The small molecule below binds the protein below.
Small molecule (SMILES): CC(=O)N[C@@H]1[C@@H](O)[C@H](O)[C@@H](CO)O[C@H]1O

Sequence of chain 59.C:
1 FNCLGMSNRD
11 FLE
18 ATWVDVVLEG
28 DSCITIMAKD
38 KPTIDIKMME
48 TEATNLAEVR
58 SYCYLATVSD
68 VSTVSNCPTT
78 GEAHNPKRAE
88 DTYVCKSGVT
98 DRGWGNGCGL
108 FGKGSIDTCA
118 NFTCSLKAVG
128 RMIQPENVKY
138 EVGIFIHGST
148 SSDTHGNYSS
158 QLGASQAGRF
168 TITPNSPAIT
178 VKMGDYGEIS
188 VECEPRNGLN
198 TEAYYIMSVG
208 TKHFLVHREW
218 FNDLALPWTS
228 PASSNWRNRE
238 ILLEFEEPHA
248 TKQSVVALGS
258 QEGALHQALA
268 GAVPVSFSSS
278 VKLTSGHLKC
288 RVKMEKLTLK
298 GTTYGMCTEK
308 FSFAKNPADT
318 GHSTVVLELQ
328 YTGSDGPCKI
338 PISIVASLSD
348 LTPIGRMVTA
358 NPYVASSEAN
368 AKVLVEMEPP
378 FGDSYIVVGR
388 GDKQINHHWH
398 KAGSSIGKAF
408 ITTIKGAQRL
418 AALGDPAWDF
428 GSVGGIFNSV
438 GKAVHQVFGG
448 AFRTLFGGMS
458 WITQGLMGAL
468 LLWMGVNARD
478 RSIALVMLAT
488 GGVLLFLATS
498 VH

Binding-site contacts:
Ligand atom C7 contacts residue ASN118 of chain 59.C at 3.5 Å.
Ligand atom C5 contacts residue ASN118 of chain 59.C at 3.7 Å.
Ligand atom O5 contacts residue ASN118 of chain 59.C at 2.4 Å (h-bond).
Ligand atom C5 contacts residue THR89 of chain 59.C at 4.4 Å.
Ligand atom N2 contacts residue SER66 of chain 59.C at 4.3 Å.
Ligand atom C5 contacts residue THR120 of chain 59.C at 3.8 Å.
Ligand atom O5 contacts residue THR89 of chain 59.C at 4.2 Å.
Ligand atom C2 contacts residue SER66 of chain 59.C at 4.5 Å.
Ligand atom C6 contacts residue THR89 of chain 59.C at 4.4 Å.
Ligand atom N2 contacts residue ASN118 of chain 59.C at 2.9 Å (h-bond).
Ligand atom C7 contacts residue SER66 of chain 59.C at 3.5 Å.
Ligand atom O7 contacts residue SER66 of chain 59.C at 3.0 Å (h-bond).
Ligand atom O7 contacts residue ASN118 of chain 59.C at 4.0 Å.
Ligand atom C1 contacts residue ASN118 of chain 59.C at 1.5 Å.
Ligand atom C8 contacts residue ASP67 of chain 59.C at 3.9 Å.
Ligand atom C3 contacts residue ASN118 of chain 59.C at 3.8 Å.
Ligand atom C7 contacts residue TYR90 of chain 59.C at 4.5 Å (hydrophobic).
Ligand atom C6 contacts residue THR120 of chain 59.C at 3.4 Å.
Ligand atom C2 contacts residue ASN118 of chain 59.C at 2.5 Å.
Ligand atom C4 contacts residue ASN118 of chain 59.C at 4.2 Å.
Ligand atom C8 contacts residue SER66 of chain 59.C at 4.0 Å.
Ligand atom C4 contacts residue THR120 of chain 59.C at 4.4 Å.
Ligand atom O5 contacts residue THR120 of chain 59.C at 3.2 Å (h-bond).
Ligand atom N2 contacts residue TYR90 of chain 59.C at 4.3 Å.
Ligand atom C1 contacts residue THR120 of chain 59.C at 4.3 Å.
Ligand atom O6 contacts residue THR89 of chain 59.C at 4.0 Å.
Ligand atom C8 contacts residue ASN118 of chain 59.C at 4.2 Å.
Ligand atom C8 contacts residue TYR90 of chain 59.C at 3.5 Å (hydrophobic).
Ligand atom C1 contacts residue THR89 of chain 59.C at 4.1 Å.